Sequence of chain 1.D:
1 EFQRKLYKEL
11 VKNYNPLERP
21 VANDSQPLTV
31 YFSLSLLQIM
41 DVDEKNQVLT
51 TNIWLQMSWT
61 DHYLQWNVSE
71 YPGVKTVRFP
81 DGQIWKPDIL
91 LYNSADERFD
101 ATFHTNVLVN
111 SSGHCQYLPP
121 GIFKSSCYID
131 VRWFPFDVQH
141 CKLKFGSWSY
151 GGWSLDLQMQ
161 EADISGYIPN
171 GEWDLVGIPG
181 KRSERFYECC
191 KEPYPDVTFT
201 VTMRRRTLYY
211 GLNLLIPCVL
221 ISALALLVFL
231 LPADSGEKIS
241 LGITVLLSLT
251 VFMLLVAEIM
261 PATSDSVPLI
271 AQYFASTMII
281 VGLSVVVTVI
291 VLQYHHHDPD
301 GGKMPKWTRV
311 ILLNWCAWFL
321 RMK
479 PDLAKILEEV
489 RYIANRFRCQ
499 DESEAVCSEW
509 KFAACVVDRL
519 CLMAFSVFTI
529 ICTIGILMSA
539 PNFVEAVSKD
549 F

Binding-site contacts:
Ligand atom C3 contacts residue SER112 of chain 1.D at 3.9 Å.
Ligand atom C7 contacts residue ASN110 of chain 1.D at 3.5 Å.
Ligand atom C6 contacts residue HIS114 of chain 1.D at 3.7 Å.
Ligand atom N2 contacts residue ASN110 of chain 1.D at 2.9 Å (h-bond).
Ligand atom O4 contacts residue HIS114 of chain 1.D at 4.2 Å.
Ligand atom C2 contacts residue SER112 of chain 1.D at 3.5 Å.
Ligand atom C4 contacts residue HIS114 of chain 1.D at 4.4 Å.
Ligand atom C3 contacts residue ASN110 of chain 1.D at 3.8 Å.
Ligand atom C1 contacts residue HIS114 of chain 1.D at 3.5 Å.
Ligand atom O7 contacts residue SER112 of chain 1.D at 4.2 Å.
Ligand atom C2 contacts residue HIS114 of chain 1.D at 4.3 Å.
Ligand atom N2 contacts residue SER112 of chain 1.D at 2.9 Å (h-bond).
Ligand atom O5 contacts residue ASN110 of chain 1.D at 2.3 Å (h-bond).
Ligand atom O7 contacts residue SER111 of chain 1.D at 3.4 Å (h-bond).
Ligand atom C8 contacts residue ASN110 of chain 1.D at 3.6 Å.
Ligand atom C5 contacts residue ASN110 of chain 1.D at 3.6 Å.
Ligand atom C3 contacts residue HIS114 of chain 1.D at 4.2 Å.
Ligand atom C5 contacts residue HIS114 of chain 1.D at 3.3 Å.
Ligand atom C7 contacts residue HIS114 of chain 1.D at 4.1 Å.
Ligand atom O5 contacts residue HIS114 of chain 1.D at 3.4 Å.
Ligand atom O7 contacts residue HIS114 of chain 1.D at 4.0 Å.
Ligand atom C4 contacts residue ASN110 of chain 1.D at 4.2 Å.
Ligand atom C7 contacts residue SER112 of chain 1.D at 3.9 Å.
Ligand atom C7 contacts residue SER111 of chain 1.D at 4.2 Å.
Ligand atom C1 contacts residue SER112 of chain 1.D at 3.3 Å.
Ligand atom C8 contacts residue HIS114 of chain 1.D at 4.0 Å.
Ligand atom O5 contacts residue SER112 of chain 1.D at 4.4 Å.
Ligand atom C1 contacts residue ASN110 of chain 1.D at 1.4 Å.
Ligand atom O7 contacts residue ASN110 of chain 1.D at 4.5 Å.
Ligand atom C2 contacts residue ASN110 of chain 1.D at 2.4 Å.

A small-molecule ligand and the protein it binds are described below.
Small molecule (SMILES): CC(=O)N[C@H]1[C@H](O[C@H]2[C@H](O)[C@@H](NC(C)=O)CO[C@@H]2CO)O[C@H](CO)[C@@H](O[C@@H]2O[C@H](CO)[C@@H](O)[C@H](O)[C@@H]2O)[C@@H]1O